Sequence of chain 1.A:
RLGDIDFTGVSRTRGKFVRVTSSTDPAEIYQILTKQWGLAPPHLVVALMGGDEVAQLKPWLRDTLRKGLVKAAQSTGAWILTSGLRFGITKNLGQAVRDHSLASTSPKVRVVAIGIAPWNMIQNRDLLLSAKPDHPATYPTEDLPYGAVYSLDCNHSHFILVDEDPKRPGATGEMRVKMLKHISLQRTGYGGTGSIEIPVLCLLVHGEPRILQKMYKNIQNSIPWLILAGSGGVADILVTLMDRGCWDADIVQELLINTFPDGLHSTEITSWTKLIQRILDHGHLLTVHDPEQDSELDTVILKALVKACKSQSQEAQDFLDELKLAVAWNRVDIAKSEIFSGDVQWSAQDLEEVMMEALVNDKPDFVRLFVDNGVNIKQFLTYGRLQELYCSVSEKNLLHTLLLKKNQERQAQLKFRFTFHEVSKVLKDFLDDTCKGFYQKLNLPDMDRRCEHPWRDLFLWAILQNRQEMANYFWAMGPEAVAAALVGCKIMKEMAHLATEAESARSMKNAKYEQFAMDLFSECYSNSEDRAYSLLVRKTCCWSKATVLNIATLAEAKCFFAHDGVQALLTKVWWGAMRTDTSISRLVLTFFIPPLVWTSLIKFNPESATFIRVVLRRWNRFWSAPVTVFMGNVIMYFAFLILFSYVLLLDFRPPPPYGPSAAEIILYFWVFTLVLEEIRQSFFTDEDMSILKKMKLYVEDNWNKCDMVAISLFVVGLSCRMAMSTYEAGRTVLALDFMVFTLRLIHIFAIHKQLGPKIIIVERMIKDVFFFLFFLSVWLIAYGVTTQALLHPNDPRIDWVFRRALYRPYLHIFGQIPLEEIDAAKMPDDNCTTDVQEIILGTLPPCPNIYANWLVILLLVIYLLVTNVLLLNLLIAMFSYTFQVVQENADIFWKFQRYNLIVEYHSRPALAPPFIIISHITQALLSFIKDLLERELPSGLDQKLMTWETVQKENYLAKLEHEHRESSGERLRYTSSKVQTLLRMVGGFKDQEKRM

Sequence of chain 1.B:
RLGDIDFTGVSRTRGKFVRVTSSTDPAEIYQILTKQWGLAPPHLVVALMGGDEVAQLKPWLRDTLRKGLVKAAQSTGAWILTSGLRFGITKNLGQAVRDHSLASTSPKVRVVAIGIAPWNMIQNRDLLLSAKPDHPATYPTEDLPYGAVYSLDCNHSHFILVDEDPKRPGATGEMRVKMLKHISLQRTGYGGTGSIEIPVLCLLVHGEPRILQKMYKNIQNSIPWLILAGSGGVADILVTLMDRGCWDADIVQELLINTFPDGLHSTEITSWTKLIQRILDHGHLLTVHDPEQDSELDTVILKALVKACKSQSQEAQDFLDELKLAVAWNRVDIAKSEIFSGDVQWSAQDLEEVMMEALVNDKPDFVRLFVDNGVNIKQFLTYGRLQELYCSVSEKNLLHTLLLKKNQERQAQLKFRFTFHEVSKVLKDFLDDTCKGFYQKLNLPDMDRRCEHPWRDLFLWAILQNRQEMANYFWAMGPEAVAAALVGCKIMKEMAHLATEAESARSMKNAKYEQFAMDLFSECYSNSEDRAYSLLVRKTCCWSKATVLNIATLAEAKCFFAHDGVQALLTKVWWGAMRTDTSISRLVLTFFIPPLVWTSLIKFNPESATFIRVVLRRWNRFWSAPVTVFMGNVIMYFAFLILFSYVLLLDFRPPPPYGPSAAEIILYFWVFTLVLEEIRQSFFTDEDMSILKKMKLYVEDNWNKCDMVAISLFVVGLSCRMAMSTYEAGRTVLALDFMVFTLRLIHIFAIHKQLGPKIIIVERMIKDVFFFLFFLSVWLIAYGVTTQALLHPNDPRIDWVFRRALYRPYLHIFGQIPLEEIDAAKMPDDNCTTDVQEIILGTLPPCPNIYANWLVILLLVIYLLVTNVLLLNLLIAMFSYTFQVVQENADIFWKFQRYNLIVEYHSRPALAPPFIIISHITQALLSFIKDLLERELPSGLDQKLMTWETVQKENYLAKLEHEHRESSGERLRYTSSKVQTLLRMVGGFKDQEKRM

Binding-site contacts:
Ligand atom C11 contacts residue ARG893 of chain 1.B at 3.9 Å.
Ligand atom C31 contacts residue ASP889 of chain 1.B at 3.9 Å.
Ligand atom C contacts residue LEU870 of chain 1.B at 3.6 Å (hydrophobic).
Ligand atom C42 contacts residue ALA914 of chain 1.A at 3.2 Å (hydrophobic).
Ligand atom C36 contacts residue ALA915 of chain 1.A at 4.0 Å (hydrophobic).
Ligand atom C27 contacts residue ASP889 of chain 1.B at 3.9 Å.
Ligand atom C3 contacts residue TYR900 of chain 1.B at 3.9 Å (hydrophobic).
Ligand atom C23 contacts residue VAL951 of chain 1.A at 4.0 Å (hydrophobic).
Ligand atom O13 contacts residue TRP890 of chain 1.B at 3.3 Å (h-bond).
Ligand atom C26 contacts residue LEU948 of chain 1.A at 3.7 Å (hydrophobic).
Ligand atom C23 contacts residue TYR897 of chain 1.B at 4.0 Å (hydrophobic).
Ligand atom O12 contacts residue TRP890 of chain 1.B at 2.6 Å (h-bond).
Ligand atom C7 contacts residue LEU896 of chain 1.B at 3.8 Å (hydrophobic).
Ligand atom C18 contacts residue ILE947 of chain 1.A at 3.8 Å (hydrophobic).
Ligand atom O10 contacts residue ALA915 of chain 1.A at 3.3 Å (h-bond).
Ligand atom O5 contacts residue ALA914 of chain 1.A at 3.7 Å.
Ligand atom C11 contacts residue PHE892 of chain 1.B at 4.0 Å (hydrophobic).
Ligand atom O3 contacts residue ASP889 of chain 1.B at 3.3 Å (salt-bridge).
Ligand atom C33 contacts residue TRP890 of chain 1.B at 3.6 Å (hydrophobic).
Ligand atom C42 contacts residue MET917 of chain 1.A at 3.7 Å (hydrophobic).
Ligand atom C13 contacts residue ARG893 of chain 1.B at 3.9 Å.
Ligand atom O12 contacts residue ARG887 of chain 1.B at 3.9 Å.
Ligand atom C6 contacts residue LEU896 of chain 1.B at 4.0 Å (hydrophobic).
Ligand atom C42 contacts residue ALA915 of chain 1.A at 3.2 Å (hydrophobic).
Ligand atom C11 contacts residue ASP889 of chain 1.B at 3.9 Å.
Ligand atom O contacts residue YUV1 of chain 1.M at 3.4 Å.
Ligand atom C32 contacts residue ASP889 of chain 1.B at 3.3 Å.
Ligand atom C contacts residue SER867 of chain 1.B at 3.7 Å.
Ligand atom C10 contacts residue PHE892 of chain 1.B at 3.7 Å (hydrophobic).
Ligand atom C32 contacts residue TRP890 of chain 1.B at 3.5 Å (hydrophobic).
Ligand atom O8 contacts residue ALA915 of chain 1.A at 3.8 Å.
Ligand atom C5 contacts residue YUV1 of chain 1.M at 3.8 Å.
Ligand atom C2 contacts residue LEU870 of chain 1.B at 3.9 Å (hydrophobic).
Ligand atom O1 contacts residue LEU896 of chain 1.B at 3.7 Å.
Ligand atom O13 contacts residue ASP889 of chain 1.B at 2.5 Å (salt-bridge).
Ligand atom O8 contacts residue MET917 of chain 1.A at 2.5 Å (h-bond).
Ligand atom O8 contacts residue ALA914 of chain 1.A at 2.7 Å (h-bond).
Ligand atom C16 contacts residue TRP944 of chain 1.A at 3.4 Å (hydrophobic).
Ligand atom C2 contacts residue TYR900 of chain 1.B at 3.7 Å (hydrophobic).
Ligand atom C15 contacts residue TRP944 of chain 1.A at 3.5 Å (hydrophobic).

A protein and the small-molecule ligand that binds it are described below.
Small molecule (SMILES): C[C@@H]1CC[C@@]2(OC1)O[C@H]1C[C@H]3[C@@H]4CC=C5C[C@@H](OCC[C@H](CO)CO[C@@H]6O[C@H](CO)[C@@H](O[C@H]7O[C@H](CO)[C@@H](O)[C@H](O)[C@H]7O)[C@H](O)[C@H]6O)CC[C@]5(C)[C@H]4CC[C@]3(C)[C@H]1[C@@H]2C